Binding-site contacts:
Ligand atom CD2 contacts residue ILE129 of chain 1.A at 3.9 Å (hydrophobic).
Ligand atom CB contacts residue PHE284 of chain 1.A at 3.6 Å (hydrophobic).
Ligand atom NH2 contacts residue ILE185 of chain 1.A at 3.8 Å.
Ligand atom CZ contacts residue ILE185 of chain 1.A at 4.0 Å (hydrophobic).
Ligand atom CE2 contacts residue SER188 of chain 1.A at 3.5 Å.
Ligand atom O contacts residue TYR268 of chain 1.A at 3.8 Å.
Ligand atom CD1 contacts residue SER188 of chain 1.A at 3.6 Å.
Ligand atom O contacts residue PHE284 of chain 1.A at 3.2 Å.
Ligand atom CZ2 contacts residue SER188 of chain 1.A at 3.9 Å.
Ligand atom O contacts residue ILE104 of chain 1.A at 3.4 Å.
Ligand atom CD1 contacts residue ILE129 of chain 1.A at 3.9 Å (hydrophobic).
Ligand atom O contacts residue HIS264 of chain 1.A at 3.7 Å.
Ligand atom CB contacts residue GLN43 of chain 1.A at 3.8 Å.
Ligand atom O contacts residue CA1 of chain 1.G at 2.6 Å.
Ligand atom CB contacts residue ILE104 of chain 1.A at 3.8 Å (hydrophobic).
Ligand atom O contacts residue PHE284 of chain 1.A at 3.7 Å.
Ligand atom C contacts residue ILE104 of chain 1.A at 4.0 Å (hydrophobic).
Ligand atom CZ2 contacts residue PHE184 of chain 1.A at 3.8 Å (hydrophobic).
Ligand atom NE contacts residue SER188 of chain 1.A at 3.2 Å (h-bond).
Ligand atom CE1 contacts residue LEU133 of chain 1.A at 4.0 Å (hydrophobic).
Ligand atom CD contacts residue ILE185 of chain 1.A at 3.8 Å (hydrophobic).
Ligand atom CB contacts residue ILE129 of chain 1.A at 3.8 Å (hydrophobic).
Ligand atom O contacts residue ASP126 of chain 1.A at 3.5 Å (salt-bridge).
Ligand atom CZ contacts residue SER188 of chain 1.A at 3.8 Å.
Ligand atom C contacts residue CA1 of chain 1.G at 3.7 Å.
Ligand atom ND1 contacts residue PHE51 of chain 1.A at 3.9 Å.
Ligand atom NH1 contacts residue ASP122 of chain 1.A at 2.7 Å (salt-bridge).
Ligand atom CZ contacts residue ASP122 of chain 1.A at 3.8 Å.
Ligand atom CE1 contacts residue THR101 of chain 1.A at 3.6 Å.
Ligand atom NH1 contacts residue SER188 of chain 1.A at 3.5 Å.
Ligand atom CE1 contacts residue PHE261 of chain 1.A at 3.8 Å (hydrophobic).
Ligand atom NH2 contacts residue ASP126 of chain 1.A at 3.9 Å.
Ligand atom CG contacts residue ILE129 of chain 1.A at 3.8 Å (hydrophobic).
Ligand atom NH2 contacts residue ASN123 of chain 1.A at 3.8 Å.
Ligand atom NE1 contacts residue ILE194 of chain 1.A at 3.9 Å.
Ligand atom NH2 contacts residue ASP122 of chain 1.A at 3.4 Å (salt-bridge).
Ligand atom O contacts residue TYR268 of chain 1.A at 3.4 Å.
Ligand atom NE1 contacts residue SER188 of chain 1.A at 2.8 Å (h-bond).
Ligand atom NH1 contacts residue ILE185 of chain 1.A at 3.6 Å.
Ligand atom CD2 contacts residue ASN285 of chain 1.A at 4.0 Å.

This protein binds this small molecule.
Small molecule (SMILES): CC(=O)N[C@@H](CCCN=C(N)N)C(=O)N[C@H]1CSSC[C@@H](C(N)=O)NC(=O)[C@H](CC2=c3ccccc3=NC2)NC(=O)[C@H](CCCN=C(N)N)NC(=O)[C@@H](Cc2ccccc2)NC(=O)[C@H](Cc2cnc[nH]2)NC(=O)[C@@H](C)NC1=O

Sequence of chain 1.A:
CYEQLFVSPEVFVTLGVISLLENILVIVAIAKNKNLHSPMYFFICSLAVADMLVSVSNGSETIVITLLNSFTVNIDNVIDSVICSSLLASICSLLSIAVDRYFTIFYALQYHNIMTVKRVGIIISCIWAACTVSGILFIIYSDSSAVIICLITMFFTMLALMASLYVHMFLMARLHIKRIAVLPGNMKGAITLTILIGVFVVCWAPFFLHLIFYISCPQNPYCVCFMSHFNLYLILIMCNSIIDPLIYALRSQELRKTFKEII